Sequence of chain 1.B:
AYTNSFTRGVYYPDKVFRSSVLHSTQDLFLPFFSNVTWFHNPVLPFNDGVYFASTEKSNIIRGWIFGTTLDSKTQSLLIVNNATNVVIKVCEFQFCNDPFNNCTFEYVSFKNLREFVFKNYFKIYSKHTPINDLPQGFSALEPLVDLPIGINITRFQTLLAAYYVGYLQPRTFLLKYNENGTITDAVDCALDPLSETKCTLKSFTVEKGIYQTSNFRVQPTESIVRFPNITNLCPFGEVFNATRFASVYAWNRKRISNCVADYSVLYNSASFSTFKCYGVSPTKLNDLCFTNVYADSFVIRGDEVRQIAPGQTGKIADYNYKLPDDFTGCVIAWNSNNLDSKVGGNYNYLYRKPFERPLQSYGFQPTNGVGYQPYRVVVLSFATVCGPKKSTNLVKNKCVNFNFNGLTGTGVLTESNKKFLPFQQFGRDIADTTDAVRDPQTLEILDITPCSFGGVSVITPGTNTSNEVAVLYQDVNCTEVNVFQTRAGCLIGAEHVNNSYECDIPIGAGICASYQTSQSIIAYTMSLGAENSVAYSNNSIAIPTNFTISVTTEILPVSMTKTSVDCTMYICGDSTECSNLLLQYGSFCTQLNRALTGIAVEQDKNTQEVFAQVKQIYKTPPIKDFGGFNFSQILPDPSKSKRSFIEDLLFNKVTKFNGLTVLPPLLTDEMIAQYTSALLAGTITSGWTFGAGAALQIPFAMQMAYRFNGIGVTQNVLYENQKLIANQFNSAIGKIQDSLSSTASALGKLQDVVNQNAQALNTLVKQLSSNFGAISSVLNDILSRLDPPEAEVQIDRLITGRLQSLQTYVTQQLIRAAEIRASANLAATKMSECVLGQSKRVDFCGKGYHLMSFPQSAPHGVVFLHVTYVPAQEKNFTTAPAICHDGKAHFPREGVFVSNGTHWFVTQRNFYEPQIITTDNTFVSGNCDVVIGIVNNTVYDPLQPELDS

Sequence of chain 1.C:
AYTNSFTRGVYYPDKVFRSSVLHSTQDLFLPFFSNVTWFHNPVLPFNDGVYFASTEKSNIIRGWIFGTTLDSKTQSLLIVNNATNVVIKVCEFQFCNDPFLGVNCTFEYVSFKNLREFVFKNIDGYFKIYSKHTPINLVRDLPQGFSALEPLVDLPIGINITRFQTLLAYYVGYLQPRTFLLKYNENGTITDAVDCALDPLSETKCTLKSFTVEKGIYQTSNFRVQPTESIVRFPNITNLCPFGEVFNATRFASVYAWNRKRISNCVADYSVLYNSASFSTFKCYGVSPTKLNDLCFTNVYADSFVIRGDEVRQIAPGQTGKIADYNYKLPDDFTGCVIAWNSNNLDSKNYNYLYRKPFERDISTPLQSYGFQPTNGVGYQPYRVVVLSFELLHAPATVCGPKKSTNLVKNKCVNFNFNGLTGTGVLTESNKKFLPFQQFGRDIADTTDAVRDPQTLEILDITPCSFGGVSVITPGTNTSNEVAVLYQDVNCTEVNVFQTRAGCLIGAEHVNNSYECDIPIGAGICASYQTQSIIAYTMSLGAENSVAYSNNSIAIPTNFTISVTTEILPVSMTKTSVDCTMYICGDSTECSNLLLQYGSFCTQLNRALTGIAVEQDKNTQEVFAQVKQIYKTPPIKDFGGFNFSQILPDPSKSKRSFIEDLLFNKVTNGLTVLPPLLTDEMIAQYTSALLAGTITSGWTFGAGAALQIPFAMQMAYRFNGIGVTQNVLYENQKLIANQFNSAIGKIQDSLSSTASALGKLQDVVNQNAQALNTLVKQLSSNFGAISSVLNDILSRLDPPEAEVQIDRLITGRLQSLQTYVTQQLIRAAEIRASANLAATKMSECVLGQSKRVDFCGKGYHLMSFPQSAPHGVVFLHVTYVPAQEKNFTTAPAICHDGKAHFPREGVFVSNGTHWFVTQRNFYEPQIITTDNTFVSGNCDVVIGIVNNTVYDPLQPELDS

Binding-site contacts:
Ligand atom C5 contacts residue ASN1093 of chain 1.B at 3.8 Å.
Ligand atom C8 contacts residue ASN1093 of chain 1.B at 4.0 Å.
Ligand atom C1 contacts residue GLN914 of chain 1.C at 4.3 Å.
Ligand atom O6 contacts residue ALA725 of chain 1.B at 3.5 Å.
Ligand atom C6 contacts residue ALA725 of chain 1.B at 4.2 Å (hydrophobic).
Ligand atom O7 contacts residue ASN1093 of chain 1.B at 3.9 Å.
Ligand atom C2 contacts residue ASN1093 of chain 1.B at 2.5 Å.
Ligand atom O5 contacts residue ALA725 of chain 1.B at 4.3 Å.
Ligand atom C7 contacts residue ASN1093 of chain 1.B at 3.6 Å.
Ligand atom C8 contacts residue GLU1091 of chain 1.B at 3.3 Å.
Ligand atom O5 contacts residue ASN1093 of chain 1.B at 2.4 Å (h-bond).
Ligand atom C3 contacts residue ASN1093 of chain 1.B at 3.9 Å.
Ligand atom C4 contacts residue ASN1093 of chain 1.B at 4.3 Å.
Ligand atom C1 contacts residue ASN1093 of chain 1.B at 1.5 Å.
Ligand atom C8 contacts residue LYS1092 of chain 1.B at 4.0 Å.
Ligand atom C5 contacts residue ALA725 of chain 1.B at 3.9 Å (hydrophobic).
Ligand atom N2 contacts residue ASN1093 of chain 1.B at 3.0 Å (h-bond).

This small molecule binds to this protein.
Small molecule (SMILES): CC(=O)N[C@@H]1[C@@H](O)[C@H](O)[C@@H](CO)O[C@H]1O